Sequence of chain 1.D:
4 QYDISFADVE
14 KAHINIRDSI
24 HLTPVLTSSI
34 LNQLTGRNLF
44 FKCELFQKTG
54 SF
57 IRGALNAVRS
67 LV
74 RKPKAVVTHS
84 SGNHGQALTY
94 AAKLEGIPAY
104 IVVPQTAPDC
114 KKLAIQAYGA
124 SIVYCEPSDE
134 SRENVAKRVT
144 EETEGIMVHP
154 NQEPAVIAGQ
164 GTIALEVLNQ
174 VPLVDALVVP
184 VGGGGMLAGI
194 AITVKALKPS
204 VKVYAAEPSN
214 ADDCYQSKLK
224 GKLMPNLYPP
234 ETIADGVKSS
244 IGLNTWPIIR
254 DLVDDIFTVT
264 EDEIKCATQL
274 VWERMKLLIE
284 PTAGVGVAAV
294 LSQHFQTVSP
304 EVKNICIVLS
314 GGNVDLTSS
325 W

This protein binds this small molecule.
Small molecule (SMILES): O=C(NCc1nc2ccccc2[nH]1)c1ccco1

Binding-site contacts:
Ligand atom C10 contacts residue W0D1 of chain 1.XA at 3.4 Å.
Ligand atom O contacts residue SER84 of chain 1.D at 3.1 Å (h-bond).
Ligand atom C4 contacts residue GLN89 of chain 1.D at 3.9 Å.
Ligand atom O1 contacts residue ASN316 of chain 1.D at 4.0 Å.
Ligand atom C9 contacts residue SER84 of chain 1.D at 3.7 Å.
Ligand atom O1 contacts residue W0D1 of chain 1.XA at 3.5 Å (h-bond).
Ligand atom C7 contacts residue ILE118 of chain 1.D at 4.0 Å (hydrophobic).
Ligand atom C contacts residue SER84 of chain 1.D at 3.3 Å.
Ligand atom C10 contacts residue LYS114 of chain 1.D at 3.7 Å.
Ligand atom C12 contacts residue W0D1 of chain 1.XA at 3.3 Å.
Ligand atom N2 contacts residue GLN89 of chain 1.D at 3.7 Å.
Ligand atom C6 contacts residue THR92 of chain 1.D at 3.7 Å.
Ligand atom C11 contacts residue W0D1 of chain 1.XA at 3.2 Å.
Ligand atom C11 contacts residue ASP238 of chain 1.D at 3.9 Å.
Ligand atom C12 contacts residue ASN86 of chain 1.D at 3.4 Å.
Ligand atom C10 contacts residue GLY85 of chain 1.D at 3.9 Å.
Ligand atom C3 contacts residue SER84 of chain 1.D at 3.0 Å.
Ligand atom O contacts residue LYS114 of chain 1.D at 2.8 Å (salt-bridge).
Ligand atom C2 contacts residue GLN89 of chain 1.D at 3.6 Å.
Ligand atom C1 contacts residue GLN89 of chain 1.D at 3.7 Å.
Ligand atom O contacts residue W0D1 of chain 1.XA at 3.9 Å.
Ligand atom C4 contacts residue SER83 of chain 1.D at 3.9 Å.
Ligand atom C4 contacts residue SER84 of chain 1.D at 3.1 Å.
Ligand atom N contacts residue SER84 of chain 1.D at 3.9 Å.
Ligand atom C5 contacts residue GLN89 of chain 1.D at 3.8 Å.
Ligand atom N1 contacts residue SER84 of chain 1.D at 2.4 Å (h-bond).
Ligand atom O1 contacts residue ASN86 of chain 1.D at 3.7 Å.
Ligand atom C9 contacts residue W0D1 of chain 1.XA at 3.5 Å.
Ligand atom O1 contacts residue GLY85 of chain 1.D at 4.0 Å.
Ligand atom C2 contacts residue SER84 of chain 1.D at 3.7 Å.
Ligand atom N contacts residue GLN89 of chain 1.D at 3.6 Å.
Ligand atom C5 contacts residue GLY88 of chain 1.D at 3.8 Å.
Ligand atom C7 contacts residue TYR121 of chain 1.D at 3.3 Å (hydrophobic).
Ligand atom C contacts residue W0D1 of chain 1.XA at 3.7 Å.
Ligand atom N contacts residue W0D1 of chain 1.XA at 3.7 Å.
Ligand atom C contacts residue LYS114 of chain 1.D at 3.8 Å.
Ligand atom C12 contacts residue ASN316 of chain 1.D at 3.9 Å.
Ligand atom C9 contacts residue GLY85 of chain 1.D at 3.9 Å.
Ligand atom C5 contacts residue SER83 of chain 1.D at 4.0 Å.
Ligand atom C5 contacts residue ILE104 of chain 1.D at 3.5 Å (hydrophobic).